A small-molecule ligand and the protein it binds are described below.
Small molecule (SMILES): CC[C@H](C)[C@H](NC(=O)CNC(=O)[C@@H](NC(=O)[C@H](C)N)C(C)C)C(=O)NCC(=O)N[C@@H](C)C(=O)N[C@H](C=O)C(C)C

Binding-site contacts:
Ligand atom CB contacts residue PRO102 of chain 1.G at 3.5 Å (hydrophobic).
Ligand atom CG2 contacts residue VAL97 of chain 1.H at 3.6 Å (hydrophobic).
Ligand atom CD1 contacts residue TYR37 of chain 1.H at 3.8 Å (hydrophobic).
Ligand atom O contacts residue GLY96 of chain 1.H at 3.8 Å.
Ligand atom O contacts residue VAL97 of chain 1.H at 3.4 Å (h-bond).
Ligand atom CB contacts residue GLY96 of chain 1.H at 3.6 Å.
Ligand atom CA contacts residue GLU100 of chain 1.G at 3.6 Å.
Ligand atom CG2 contacts residue GLY96 of chain 1.H at 3.8 Å.
Ligand atom CA contacts residue VAL97 of chain 1.H at 3.1 Å (hydrophobic).
Ligand atom N contacts residue GLU100 of chain 1.G at 3.6 Å.
Ligand atom CD1 contacts residue HIS31 of chain 1.H at 3.6 Å.
Ligand atom C contacts residue GLU100 of chain 1.G at 3.5 Å.
Ligand atom CG2 contacts residue HIS31 of chain 1.H at 3.6 Å.
Ligand atom N contacts residue VAL97 of chain 1.H at 3.4 Å (h-bond).
Ligand atom CA contacts residue TRP34 of chain 1.G at 3.5 Å (hydrophobic).
Ligand atom N contacts residue TRP34 of chain 1.G at 3.3 Å.
Ligand atom CA contacts residue ASP104 of chain 1.G at 3.3 Å.
Ligand atom CB contacts residue GLY101 of chain 1.G at 3.7 Å.
Ligand atom CA contacts residue GLY101 of chain 1.G at 3.2 Å.
Ligand atom C contacts residue ARG101 of chain 1.H at 3.8 Å.
Ligand atom CG1 contacts residue LYS32 of chain 1.G at 3.5 Å.
Ligand atom C contacts residue TRP34 of chain 1.G at 3.8 Å (hydrophobic).
Ligand atom C contacts residue VAL97 of chain 1.H at 3.5 Å (hydrophobic).
Ligand atom C contacts residue GLY101 of chain 1.G at 3.4 Å.
Ligand atom N contacts residue TRP34 of chain 1.G at 3.8 Å.
Ligand atom O contacts residue GLU100 of chain 1.G at 3.4 Å (salt-bridge).
Ligand atom CG1 contacts residue HIS31 of chain 1.H at 3.8 Å.
Ligand atom CG1 contacts residue PRO102 of chain 1.G at 3.7 Å (hydrophobic).
Ligand atom CG2 contacts residue HIS31 of chain 1.H at 3.6 Å.
Ligand atom O contacts residue ARG101 of chain 1.H at 3.0 Å (salt-bridge).
Ligand atom CA contacts residue GLY101 of chain 1.G at 3.7 Å.
Ligand atom CB contacts residue TYR37 of chain 1.H at 3.5 Å (hydrophobic).
Ligand atom N contacts residue ARG101 of chain 1.H at 3.5 Å (salt-bridge).
Ligand atom N contacts residue GLU100 of chain 1.G at 2.9 Å (salt-bridge).
Ligand atom N contacts residue ASP104 of chain 1.G at 2.2 Å (salt-bridge).
Ligand atom CG1 contacts residue GLY101 of chain 1.G at 3.4 Å.
Ligand atom CG2 contacts residue ALA33 of chain 1.G at 3.8 Å (hydrophobic).
Ligand atom N contacts residue GLY101 of chain 1.G at 2.7 Å (h-bond).
Ligand atom O contacts residue ARG101 of chain 1.H at 2.7 Å (salt-bridge).
Ligand atom N contacts residue GLY96 of chain 1.H at 3.0 Å (h-bond).

Sequence of chain 1.H:
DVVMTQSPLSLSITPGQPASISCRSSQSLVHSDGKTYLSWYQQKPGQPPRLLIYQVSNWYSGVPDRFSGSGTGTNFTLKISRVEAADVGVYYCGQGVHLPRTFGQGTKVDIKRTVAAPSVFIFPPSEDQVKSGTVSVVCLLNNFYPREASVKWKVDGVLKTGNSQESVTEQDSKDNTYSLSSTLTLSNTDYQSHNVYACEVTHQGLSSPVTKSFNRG

Sequence of chain 1.G:
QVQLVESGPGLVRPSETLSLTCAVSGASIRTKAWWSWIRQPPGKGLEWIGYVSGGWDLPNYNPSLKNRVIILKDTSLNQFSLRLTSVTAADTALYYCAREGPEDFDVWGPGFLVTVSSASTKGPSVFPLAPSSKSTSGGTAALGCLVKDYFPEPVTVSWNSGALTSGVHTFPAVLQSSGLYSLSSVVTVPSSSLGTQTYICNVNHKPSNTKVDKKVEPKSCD